Sequence of chain 1.B:
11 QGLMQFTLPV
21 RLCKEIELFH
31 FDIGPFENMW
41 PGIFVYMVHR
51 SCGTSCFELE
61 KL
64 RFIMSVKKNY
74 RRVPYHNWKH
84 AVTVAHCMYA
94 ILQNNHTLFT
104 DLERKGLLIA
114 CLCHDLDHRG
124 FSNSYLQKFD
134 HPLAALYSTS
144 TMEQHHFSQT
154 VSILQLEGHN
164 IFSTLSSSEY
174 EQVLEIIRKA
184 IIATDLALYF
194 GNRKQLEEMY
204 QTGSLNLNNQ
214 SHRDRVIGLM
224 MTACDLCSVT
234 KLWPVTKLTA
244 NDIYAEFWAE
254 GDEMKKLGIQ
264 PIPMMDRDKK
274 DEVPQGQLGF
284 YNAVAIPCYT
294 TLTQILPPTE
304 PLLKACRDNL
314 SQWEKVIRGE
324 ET

Binding-site contacts:
Ligand atom C03 contacts residue MET267 of chain 1.B at 3.7 Å (hydrophobic).
Ligand atom C29 contacts residue TYR78 of chain 1.B at 3.6 Å (hydrophobic).
Ligand atom C07 contacts residue GLY279 of chain 1.B at 3.7 Å.
Ligand atom C25 contacts residue PHE283 of chain 1.B at 3.5 Å (hydrophobic).
Ligand atom C05 contacts residue MET267 of chain 1.B at 3.7 Å (hydrophobic).
Ligand atom C02 contacts residue GLY279 of chain 1.B at 3.6 Å.
Ligand atom C08 contacts residue TYR247 of chain 1.B at 3.8 Å (hydrophobic).
Ligand atom N04 contacts residue MET267 of chain 1.B at 3.6 Å.
Ligand atom C03 contacts residue GLY279 of chain 1.B at 3.4 Å.
Ligand atom C17 contacts residue LEU229 of chain 1.B at 3.8 Å (hydrophobic).
Ligand atom C07 contacts residue MET267 of chain 1.B at 3.6 Å (hydrophobic).
Ligand atom C05 contacts residue TYR247 of chain 1.B at 3.5 Å (hydrophobic).
Ligand atom C06 contacts residue GLY279 of chain 1.B at 3.7 Å.
Ligand atom C11 contacts residue PRO266 of chain 1.B at 3.4 Å (hydrophobic).
Ligand atom C10 contacts residue PRO266 of chain 1.B at 3.7 Å (hydrophobic).
Ligand atom C13 contacts residue GLY279 of chain 1.B at 3.6 Å.
Ligand atom C14 contacts residue MET267 of chain 1.B at 3.6 Å (hydrophobic).
Ligand atom N15 contacts residue PHE250 of chain 1.B at 3.6 Å.
Ligand atom C10 contacts residue LYS272 of chain 1.B at 3.5 Å.
Ligand atom C05 contacts residue GLY279 of chain 1.B at 3.2 Å.
Ligand atom C16 contacts residue LEU229 of chain 1.B at 3.6 Å (hydrophobic).
Ligand atom C10 contacts residue GLU275 of chain 1.B at 3.4 Å.
Ligand atom C09 contacts residue GLU275 of chain 1.B at 3.4 Å.
Ligand atom C08 contacts residue GLU275 of chain 1.B at 3.8 Å.
Ligand atom C13 contacts residue PHE283 of chain 1.B at 3.7 Å (hydrophobic).
Ligand atom C13 contacts residue TYR247 of chain 1.B at 3.4 Å (hydrophobic).
Ligand atom C28 contacts residue LEU229 of chain 1.B at 3.6 Å (hydrophobic).
Ligand atom C12 contacts residue MET267 of chain 1.B at 3.7 Å (hydrophobic).
Ligand atom C28 contacts residue VAL232 of chain 1.B at 3.7 Å (hydrophobic).
Ligand atom N22 contacts residue GLN280 of chain 1.B at 3.7 Å.
Ligand atom C19 contacts residue PHE283 of chain 1.B at 3.4 Å (hydrophobic).
Ligand atom C09 contacts residue VAL276 of chain 1.B at 3.6 Å (hydrophobic).
Ligand atom N04 contacts residue GLY279 of chain 1.B at 3.5 Å.
Ligand atom O26 contacts residue PHE283 of chain 1.B at 3.5 Å.
Ligand atom N01 contacts residue GLY279 of chain 1.B at 3.4 Å (h-bond).
Ligand atom C21 contacts residue PHE283 of chain 1.B at 3.7 Å (hydrophobic).
Ligand atom N04 contacts residue TYR247 of chain 1.B at 2.8 Å (h-bond).
Ligand atom C27 contacts residue TYR78 of chain 1.B at 3.4 Å (hydrophobic).
Ligand atom C12 contacts residue PRO266 of chain 1.B at 3.8 Å (hydrophobic).
Ligand atom C13 contacts residue GLN280 of chain 1.B at 3.6 Å.

The small molecule below binds the protein below.
Small molecule (SMILES): CC(C)c1nnc2c(C(=O)NCCc3nc(-c4ccccc4)cn3C)cccn12